Sequence of chain 1.A:
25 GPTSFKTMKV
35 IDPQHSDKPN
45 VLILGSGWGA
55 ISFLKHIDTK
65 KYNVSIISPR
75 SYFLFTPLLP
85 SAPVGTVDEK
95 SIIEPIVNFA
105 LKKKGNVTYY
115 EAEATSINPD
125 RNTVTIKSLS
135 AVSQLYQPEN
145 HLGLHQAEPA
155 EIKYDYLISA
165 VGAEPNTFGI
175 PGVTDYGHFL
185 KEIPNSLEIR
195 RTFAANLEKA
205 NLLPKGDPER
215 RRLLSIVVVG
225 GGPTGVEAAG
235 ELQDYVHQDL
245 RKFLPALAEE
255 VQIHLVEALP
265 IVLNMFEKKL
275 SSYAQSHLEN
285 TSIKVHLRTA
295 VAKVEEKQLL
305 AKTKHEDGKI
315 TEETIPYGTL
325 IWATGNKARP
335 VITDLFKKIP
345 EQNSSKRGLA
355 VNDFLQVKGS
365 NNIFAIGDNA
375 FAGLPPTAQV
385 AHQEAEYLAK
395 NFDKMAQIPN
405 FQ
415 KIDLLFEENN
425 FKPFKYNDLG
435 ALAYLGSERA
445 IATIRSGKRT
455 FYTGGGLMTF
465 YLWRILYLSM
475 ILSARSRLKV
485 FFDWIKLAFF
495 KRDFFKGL

The small molecule below binds the protein below.
Small molecule (SMILES): COCCOCCOCCOc1ccc(C(C)(C)CC(C)(C)C)cc1

Binding-site contacts:
Ligand atom C14 contacts residue ARG468 of chain 1.A at 4.4 Å.
Ligand atom C1 contacts residue ILE469 of chain 1.A at 4.3 Å (hydrophobic).
Ligand atom C16 contacts residue ALA492 of chain 1.A at 3.8 Å (hydrophobic).
Ligand atom C10 contacts residue ILE489 of chain 1.A at 4.0 Å (hydrophobic).
Ligand atom C7 contacts residue ARG468 of chain 1.A at 4.3 Å.
Ligand atom C7 contacts residue PHE485 of chain 1.A at 4.3 Å (hydrophobic).
Ligand atom C4 contacts residue ARG468 of chain 1.A at 3.5 Å.
Ligand atom C11 contacts residue ARG468 of chain 1.A at 4.2 Å.
Ligand atom C3 contacts residue ILE469 of chain 1.A at 3.7 Å (hydrophobic).
Ligand atom C6 contacts residue PHE485 of chain 1.A at 4.0 Å (hydrophobic).
Ligand atom C11 contacts residue ILE489 of chain 1.A at 4.0 Å (hydrophobic).
Ligand atom C10 contacts residue TRP488 of chain 1.A at 4.1 Å (hydrophobic).
Ligand atom C11 contacts residue TRP488 of chain 1.A at 3.7 Å (hydrophobic).
Ligand atom C2 contacts residue ILE469 of chain 1.A at 3.5 Å (hydrophobic).
Ligand atom C10 contacts residue ARG468 of chain 1.A at 4.3 Å.
Ligand atom C2 contacts residue TRP488 of chain 1.A at 4.5 Å (hydrophobic).
Ligand atom C7 contacts residue TRP488 of chain 1.A at 3.2 Å (hydrophobic).
Ligand atom C3 contacts residue TYR465 of chain 1.A at 4.4 Å (hydrophobic).
Ligand atom C12 contacts residue ARG468 of chain 1.A at 4.2 Å.
Ligand atom C8 contacts residue PHE485 of chain 1.A at 2.5 Å (hydrophobic).
Ligand atom C13 contacts residue ARG468 of chain 1.A at 4.3 Å.
Ligand atom O15 contacts residue ALA492 of chain 1.A at 3.5 Å.
Ligand atom C9 contacts residue ARG468 of chain 1.A at 4.4 Å.
Ligand atom C2 contacts residue TYR465 of chain 1.A at 4.3 Å (hydrophobic).
Ligand atom C1 contacts residue ARG468 of chain 1.A at 4.3 Å.
Ligand atom C2 contacts residue ARG468 of chain 1.A at 3.4 Å.
Ligand atom C7 contacts residue LEU472 of chain 1.A at 4.2 Å (hydrophobic).